Sequence of chain 1.C:
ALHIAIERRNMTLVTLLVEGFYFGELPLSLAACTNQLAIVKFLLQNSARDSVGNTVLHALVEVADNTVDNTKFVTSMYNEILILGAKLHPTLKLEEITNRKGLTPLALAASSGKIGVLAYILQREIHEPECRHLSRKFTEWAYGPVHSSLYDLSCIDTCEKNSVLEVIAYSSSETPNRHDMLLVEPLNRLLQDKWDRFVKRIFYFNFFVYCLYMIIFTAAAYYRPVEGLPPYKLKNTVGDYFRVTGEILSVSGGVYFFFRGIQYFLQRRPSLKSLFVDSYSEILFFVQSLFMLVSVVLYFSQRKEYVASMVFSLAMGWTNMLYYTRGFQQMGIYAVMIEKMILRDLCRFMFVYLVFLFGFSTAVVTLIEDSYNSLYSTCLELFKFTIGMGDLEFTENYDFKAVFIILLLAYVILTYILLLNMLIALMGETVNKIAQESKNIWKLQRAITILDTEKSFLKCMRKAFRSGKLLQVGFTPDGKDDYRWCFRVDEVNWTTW

Sequence of chain 1.B:
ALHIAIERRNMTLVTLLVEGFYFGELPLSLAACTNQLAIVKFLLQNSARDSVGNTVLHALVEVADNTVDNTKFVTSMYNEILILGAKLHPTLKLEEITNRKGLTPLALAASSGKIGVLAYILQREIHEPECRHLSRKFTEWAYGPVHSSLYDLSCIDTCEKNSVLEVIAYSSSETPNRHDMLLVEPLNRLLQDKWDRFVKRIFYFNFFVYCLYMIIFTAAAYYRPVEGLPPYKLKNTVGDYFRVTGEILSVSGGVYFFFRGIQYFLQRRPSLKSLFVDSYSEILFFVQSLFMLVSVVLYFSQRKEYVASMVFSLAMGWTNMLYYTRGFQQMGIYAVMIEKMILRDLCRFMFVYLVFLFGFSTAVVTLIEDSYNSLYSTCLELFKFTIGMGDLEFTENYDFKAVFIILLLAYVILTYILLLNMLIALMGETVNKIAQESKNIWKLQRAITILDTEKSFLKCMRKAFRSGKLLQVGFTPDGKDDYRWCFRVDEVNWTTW

Binding-site contacts:
Ligand atom O12 contacts residue SER512 of chain 1.C at 3.2 Å.
Ligand atom C6 contacts residue ALA566 of chain 1.C at 4.0 Å (hydrophobic).
Ligand atom O12 contacts residue TYR554 of chain 1.C at 3.6 Å.
Ligand atom C2 contacts residue LEU515 of chain 1.C at 3.8 Å (hydrophobic).
Ligand atom C13 contacts residue LEU515 of chain 1.C at 3.9 Å (hydrophobic).
Ligand atom C13 contacts residue ASN551 of chain 1.C at 3.1 Å.
Ligand atom C33 contacts residue LEU669 of chain 1.B at 3.6 Å (hydrophobic).
Ligand atom O10 contacts residue SER512 of chain 1.C at 3.4 Å.
Ligand atom O23 contacts residue ILE573 of chain 1.C at 3.4 Å.
Ligand atom C33 contacts residue THR550 of chain 1.C at 4.0 Å.
Ligand atom C13 contacts residue TYR554 of chain 1.C at 4.0 Å (hydrophobic).
Ligand atom C44 contacts residue PHE591 of chain 1.B at 3.4 Å (hydrophobic).
Ligand atom N21 contacts residue LEU515 of chain 1.C at 4.1 Å.
Ligand atom N21 contacts residue THR550 of chain 1.C at 2.9 Å (h-bond).
Ligand atom C22 contacts residue TYR511 of chain 1.C at 3.2 Å (hydrophobic).
Ligand atom O10 contacts residue ARG557 of chain 1.C at 2.7 Å (salt-bridge).
Ligand atom C27 contacts residue TYR511 of chain 1.C at 3.5 Å (hydrophobic).
Ligand atom O23 contacts residue TYR511 of chain 1.C at 2.5 Å (h-bond).
Ligand atom C24 contacts residue THR550 of chain 1.C at 4.0 Å.
Ligand atom C2 contacts residue THR550 of chain 1.C at 4.0 Å.
Ligand atom C17 contacts residue THR550 of chain 1.C at 3.4 Å.
Ligand atom C24 contacts residue TYR511 of chain 1.C at 3.7 Å (hydrophobic).
Ligand atom C4 contacts residue ARG557 of chain 1.C at 3.8 Å.
Ligand atom C5 contacts residue ALA566 of chain 1.C at 4.0 Å (hydrophobic).
Ligand atom C1 contacts residue THR550 of chain 1.C at 4.1 Å.
Ligand atom C2 contacts residue ASN551 of chain 1.C at 4.0 Å.
Ligand atom C13 contacts residue SER512 of chain 1.C at 3.9 Å.
Ligand atom C22 contacts residue LEU515 of chain 1.C at 3.7 Å (hydrophobic).
Ligand atom O10 contacts residue GLU570 of chain 1.C at 4.1 Å.
Ligand atom C38 contacts residue PHE543 of chain 1.C at 4.1 Å (hydrophobic).
Ligand atom C44 contacts residue LEU662 of chain 1.B at 3.5 Å (hydrophobic).
Ligand atom C22 contacts residue THR550 of chain 1.C at 4.1 Å.
Ligand atom C44 contacts residue PHE543 of chain 1.C at 3.8 Å (hydrophobic).
Ligand atom C1 contacts residue LEU553 of chain 1.C at 3.9 Å (hydrophobic).
Ligand atom C17 contacts residue LEU553 of chain 1.C at 4.1 Å (hydrophobic).
Ligand atom C37 contacts residue PHE591 of chain 1.B at 3.9 Å (hydrophobic).
Ligand atom C44 contacts residue ALA546 of chain 1.C at 3.8 Å (hydrophobic).
Ligand atom C24 contacts residue LEU515 of chain 1.C at 3.6 Å (hydrophobic).
Ligand atom C6 contacts residue TYR511 of chain 1.C at 4.0 Å (hydrophobic).
Ligand atom C40 contacts residue PHE543 of chain 1.C at 3.6 Å (hydrophobic).

The small molecule below binds the protein below.
Small molecule (SMILES): COc1cc(CNC(=O)CCCC/C=C/C(C)C)ccc1O